Sequence of chain 1.A:
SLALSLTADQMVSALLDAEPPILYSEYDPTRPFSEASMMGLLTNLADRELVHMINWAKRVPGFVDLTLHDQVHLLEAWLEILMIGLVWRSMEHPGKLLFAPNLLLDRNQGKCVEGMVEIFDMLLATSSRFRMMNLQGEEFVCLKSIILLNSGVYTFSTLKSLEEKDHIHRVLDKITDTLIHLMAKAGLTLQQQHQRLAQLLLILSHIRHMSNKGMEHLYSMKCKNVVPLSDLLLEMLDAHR

This small molecule binds to this protein.
Small molecule (SMILES): CC[C@H](C)[C@H](NC(=O)[C@@H](N)CCCCN)C(=O)N[C@@H](CC(C)C)C(=O)N[C@@H](Cc1cnc[nH]1)C(=O)N[C@@H](CCCN=C(N)N)C(=O)N[C@@H](CC(C)C)C(=O)N[C@@H](CC(C)C)C(=O)N[C@@H](CCC(N)=O)C(=O)N[C@@H](C)C=O

Binding-site contacts:
Ligand atom N contacts residue GLU241 of chain 1.A at 3.0 Å (salt-bridge).
Ligand atom O contacts residue LYS61 of chain 1.A at 3.0 Å (salt-bridge).
Ligand atom CA contacts residue GLU241 of chain 1.A at 3.9 Å.
Ligand atom CA contacts residue LYS61 of chain 1.A at 3.8 Å.
Ligand atom CA contacts residue GLU241 of chain 1.A at 3.4 Å.
Ligand atom C contacts residue GLU241 of chain 1.A at 3.5 Å.
Ligand atom CB contacts residue LEU238 of chain 1.A at 4.0 Å (hydrophobic).
Ligand atom CA contacts residue GLU241 of chain 1.A at 3.7 Å.
Ligand atom CD2 contacts residue LEU71 of chain 1.A at 3.3 Å (hydrophobic).
Ligand atom CD1 contacts residue LEU78 of chain 1.A at 4.0 Å (hydrophobic).
Ligand atom CD1 contacts residue GLN74 of chain 1.A at 3.9 Å.
Ligand atom N contacts residue GLU241 of chain 1.A at 2.9 Å (salt-bridge).
Ligand atom CE contacts residue GLU79 of chain 1.A at 3.5 Å.
Ligand atom CD2 contacts residue GLN74 of chain 1.A at 3.5 Å.
Ligand atom CD1 contacts residue VAL75 of chain 1.A at 3.7 Å (hydrophobic).
Ligand atom NE2 contacts residue LEU71 of chain 1.A at 3.7 Å.
Ligand atom C contacts residue LYS61 of chain 1.A at 3.8 Å.
Ligand atom CG2 contacts residue LEU238 of chain 1.A at 4.0 Å (hydrophobic).
Ligand atom CD2 contacts residue VAL75 of chain 1.A at 3.7 Å (hydrophobic).
Ligand atom CD2 contacts residue LEU78 of chain 1.A at 3.9 Å (hydrophobic).
Ligand atom CB contacts residue ILE57 of chain 1.A at 4.0 Å (hydrophobic).
Ligand atom CE1 contacts residue LEU71 of chain 1.A at 3.6 Å (hydrophobic).
Ligand atom CG contacts residue LEU71 of chain 1.A at 3.7 Å (hydrophobic).
Ligand atom CD1 contacts residue ILE57 of chain 1.A at 3.3 Å (hydrophobic).
Ligand atom CD contacts residue LEU71 of chain 1.A at 3.9 Å (hydrophobic).
Ligand atom CB contacts residue GLU241 of chain 1.A at 3.8 Å.
Ligand atom CG contacts residue GLU241 of chain 1.A at 3.2 Å.
Ligand atom CD2 contacts residue MET242 of chain 1.A at 3.8 Å (hydrophobic).
Ligand atom CB contacts residue LYS61 of chain 1.A at 3.3 Å.
Ligand atom CD1 contacts residue ASP237 of chain 1.A at 3.5 Å.
Ligand atom CB contacts residue GLU241 of chain 1.A at 3.6 Å.
Ligand atom CD1 contacts residue LEU238 of chain 1.A at 3.2 Å (hydrophobic).
Ligand atom CD2 contacts residue ILE57 of chain 1.A at 3.8 Å (hydrophobic).
Ligand atom C contacts residue GLU241 of chain 1.A at 3.8 Å.
Ligand atom CD2 contacts residue GLU79 of chain 1.A at 3.8 Å.
Ligand atom N contacts residue LEU238 of chain 1.A at 4.0 Å.
Ligand atom CG1 contacts residue GLU241 of chain 1.A at 3.7 Å.
Ligand atom NE2 contacts residue LEU71 of chain 1.A at 2.9 Å.
Ligand atom NZ contacts residue GLU79 of chain 1.A at 3.3 Å (salt-bridge).
Ligand atom CB contacts residue LEU71 of chain 1.A at 3.6 Å (hydrophobic).